A protein and the small-molecule ligand that binds it are described below.
Small molecule (SMILES): CC(=O)N[C@@H]1[C@@H](O)[C@H](O)[C@@H](CO)O[C@H]1O

Binding-site contacts:
Ligand atom C3 contacts residue ASN125 of chain 1.A at 3.9 Å.
Ligand atom C8 contacts residue ASP114 of chain 1.A at 4.3 Å.
Ligand atom O5 contacts residue ASN125 of chain 1.A at 2.4 Å (h-bond).
Ligand atom N2 contacts residue ASN125 of chain 1.A at 2.9 Å (h-bond).
Ligand atom C5 contacts residue ASN125 of chain 1.A at 3.6 Å.
Ligand atom C1 contacts residue ASN125 of chain 1.A at 1.4 Å.
Ligand atom C4 contacts residue ASN125 of chain 1.A at 4.3 Å.
Ligand atom C8 contacts residue ASN125 of chain 1.A at 3.3 Å.
Ligand atom C2 contacts residue ASN125 of chain 1.A at 2.5 Å.
Ligand atom C7 contacts residue ASN125 of chain 1.A at 3.6 Å.

Sequence of chain 1.A:
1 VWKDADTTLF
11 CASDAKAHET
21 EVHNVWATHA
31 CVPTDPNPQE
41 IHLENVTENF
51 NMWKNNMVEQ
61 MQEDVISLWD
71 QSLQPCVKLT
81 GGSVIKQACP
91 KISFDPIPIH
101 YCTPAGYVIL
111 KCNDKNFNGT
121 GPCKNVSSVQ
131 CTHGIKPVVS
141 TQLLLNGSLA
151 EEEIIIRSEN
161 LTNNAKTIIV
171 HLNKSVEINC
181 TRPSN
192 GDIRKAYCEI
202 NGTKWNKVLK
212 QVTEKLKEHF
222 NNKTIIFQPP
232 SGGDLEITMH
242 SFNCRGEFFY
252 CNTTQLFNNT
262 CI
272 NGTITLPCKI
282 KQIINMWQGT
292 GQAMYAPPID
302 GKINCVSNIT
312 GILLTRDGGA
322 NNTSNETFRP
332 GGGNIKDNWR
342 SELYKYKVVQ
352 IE